This protein binds this small molecule.
Small molecule (SMILES): Cc1cc(C)c2c(CP(=O)(O)O)cc(=O)oc2c1

Binding-site contacts:
Ligand atom C02 contacts residue TRP161 of chain 1.A at 4.2 Å (hydrophobic).
Ligand atom C05 contacts residue GLU162 of chain 1.A at 4.5 Å.
Ligand atom C04 contacts residue TRP161 of chain 1.A at 3.7 Å (hydrophobic).
Ligand atom C05 contacts residue ASN132 of chain 1.A at 4.1 Å.
Ligand atom C03 contacts residue TRP161 of chain 1.A at 4.0 Å (hydrophobic).
Ligand atom C14 contacts residue TRP161 of chain 1.A at 3.4 Å (hydrophobic).
Ligand atom C07 contacts residue TRP161 of chain 1.A at 3.5 Å (hydrophobic).
Ligand atom C01 contacts residue ASN132 of chain 1.A at 3.9 Å.
Ligand atom C05 contacts residue TRP161 of chain 1.A at 3.9 Å (hydrophobic).
Ligand atom C03 contacts residue ASN132 of chain 1.A at 3.7 Å.
Ligand atom C02 contacts residue ASN132 of chain 1.A at 4.0 Å.
Ligand atom C08 contacts residue TRP161 of chain 1.A at 3.7 Å (hydrophobic).
Ligand atom C06 contacts residue TRP161 of chain 1.A at 3.6 Å (hydrophobic).
Ligand atom C18 contacts residue ASN132 of chain 1.A at 4.5 Å.
Ligand atom C18 contacts residue LYS136 of chain 1.A at 4.2 Å.
Ligand atom C01 contacts residue LEU133 of chain 1.A at 3.8 Å (hydrophobic).
Ligand atom O15 contacts residue TRP161 of chain 1.A at 3.7 Å.
Ligand atom C17 contacts residue TRP161 of chain 1.A at 3.6 Å (hydrophobic).
Ligand atom C18 contacts residue TRP161 of chain 1.A at 3.8 Å (hydrophobic).
Ligand atom C13 contacts residue TRP161 of chain 1.A at 3.3 Å (hydrophobic).
Ligand atom O16 contacts residue TRP161 of chain 1.A at 3.6 Å.
Ligand atom O16 contacts residue LYS136 of chain 1.A at 4.0 Å.

Sequence of chain 1.A:
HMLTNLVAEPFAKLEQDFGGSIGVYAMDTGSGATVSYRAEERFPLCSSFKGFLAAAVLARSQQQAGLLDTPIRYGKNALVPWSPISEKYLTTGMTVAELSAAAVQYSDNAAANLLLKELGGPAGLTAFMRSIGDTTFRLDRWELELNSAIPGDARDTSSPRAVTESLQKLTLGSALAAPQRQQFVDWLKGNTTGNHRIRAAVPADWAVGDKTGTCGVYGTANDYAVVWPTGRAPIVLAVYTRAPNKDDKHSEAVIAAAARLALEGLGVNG